Sequence of chain 23.A:
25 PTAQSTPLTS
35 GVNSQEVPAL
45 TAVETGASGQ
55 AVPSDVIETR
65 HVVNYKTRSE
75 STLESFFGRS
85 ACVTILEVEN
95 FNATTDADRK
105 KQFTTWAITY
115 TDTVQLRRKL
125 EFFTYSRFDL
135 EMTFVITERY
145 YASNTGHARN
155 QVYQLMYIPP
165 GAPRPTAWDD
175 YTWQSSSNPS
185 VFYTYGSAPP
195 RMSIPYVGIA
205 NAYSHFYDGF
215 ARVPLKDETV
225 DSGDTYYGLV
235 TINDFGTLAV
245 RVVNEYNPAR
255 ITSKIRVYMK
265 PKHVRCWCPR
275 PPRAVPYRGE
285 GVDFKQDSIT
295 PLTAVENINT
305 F

The protein below binds the small molecule below.
Small molecule (SMILES): CC(=O)N[C@H]1[C@H]([C@H](O)[C@H](O)CO)O[C@@](O)(C(=O)O)C[C@@H]1O

Sequence of chain 24.A:
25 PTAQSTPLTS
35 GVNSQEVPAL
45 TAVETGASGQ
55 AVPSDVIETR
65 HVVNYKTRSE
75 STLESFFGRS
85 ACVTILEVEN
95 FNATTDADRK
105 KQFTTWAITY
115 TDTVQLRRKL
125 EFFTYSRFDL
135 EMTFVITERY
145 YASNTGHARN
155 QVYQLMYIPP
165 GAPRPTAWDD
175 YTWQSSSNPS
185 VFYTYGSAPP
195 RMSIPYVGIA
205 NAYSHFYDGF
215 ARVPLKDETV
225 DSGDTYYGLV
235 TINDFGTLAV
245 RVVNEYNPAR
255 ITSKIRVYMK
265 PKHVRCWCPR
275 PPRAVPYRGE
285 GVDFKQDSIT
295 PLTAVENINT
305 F

Binding-site contacts:
Ligand atom O1A contacts residue SER147 of chain 24.A at 2.8 Å (h-bond).
Ligand atom O1B contacts residue ASN148 of chain 24.A at 4.3 Å.
Ligand atom O1B contacts residue SER147 of chain 24.A at 3.1 Å (h-bond).
Ligand atom O8 contacts residue ALA146 of chain 24.A at 3.3 Å.
Ligand atom C7 contacts residue TYR145 of chain 24.A at 3.8 Å (hydrophobic).
Ligand atom C8 contacts residue ALA146 of chain 24.A at 4.4 Å (hydrophobic).
Ligand atom O1A contacts residue ALA146 of chain 24.A at 4.2 Å.
Ligand atom C1 contacts residue SER147 of chain 24.A at 3.6 Å.
Ligand atom C1 contacts residue PRO252 of chain 23.A at 4.1 Å (hydrophobic).
Ligand atom C6 contacts residue ALA146 of chain 24.A at 4.2 Å (hydrophobic).
Ligand atom C11 contacts residue ARG143 of chain 24.A at 4.0 Å.
Ligand atom C11 contacts residue TYR250 of chain 23.A at 3.7 Å (hydrophobic).
Ligand atom C6 contacts residue TYR145 of chain 24.A at 3.4 Å (hydrophobic).
Ligand atom O4 contacts residue TYR250 of chain 23.A at 3.4 Å.
Ligand atom C3 contacts residue PRO252 of chain 23.A at 3.9 Å (hydrophobic).
Ligand atom O4 contacts residue ASN251 of chain 23.A at 4.2 Å.
Ligand atom C9 contacts residue TYR145 of chain 24.A at 4.2 Å (hydrophobic).
Ligand atom O10 contacts residue TYR250 of chain 23.A at 2.7 Å (h-bond).
Ligand atom C1 contacts residue ALA146 of chain 24.A at 3.9 Å (hydrophobic).
Ligand atom O4 contacts residue TYR145 of chain 24.A at 4.2 Å.
Ligand atom C4 contacts residue TYR145 of chain 24.A at 3.6 Å (hydrophobic).
Ligand atom C10 contacts residue TYR250 of chain 23.A at 3.5 Å (hydrophobic).
Ligand atom C10 contacts residue TYR145 of chain 24.A at 3.6 Å (hydrophobic).
Ligand atom N5 contacts residue TYR250 of chain 23.A at 4.4 Å.
Ligand atom C5 contacts residue TYR145 of chain 24.A at 3.3 Å (hydrophobic).
Ligand atom O1A contacts residue PRO252 of chain 23.A at 3.3 Å.
Ligand atom N5 contacts residue TYR145 of chain 24.A at 2.6 Å (h-bond).
Ligand atom C4 contacts residue PRO252 of chain 23.A at 3.8 Å (hydrophobic).
Ligand atom O1B contacts residue ALA146 of chain 24.A at 3.2 Å.
Ligand atom C11 contacts residue TYR145 of chain 24.A at 3.7 Å (hydrophobic).
Ligand atom O4 contacts residue PRO252 of chain 23.A at 3.8 Å.